This protein binds this small molecule.
Small molecule (SMILES): CC(=O)N[C@H]1[C@H](O[C@H]2[C@H](O)[C@@H](NC(C)=O)CO[C@@H]2CO)O[C@H](CO)[C@@H](O)[C@@H]1O

Binding-site contacts:
Ligand atom C5 contacts residue PHE208 of chain 1.X at 4.4 Å (hydrophobic).
Ligand atom C7 contacts residue SER251 of chain 1.X at 3.1 Å.
Ligand atom O6 contacts residue PHE208 of chain 1.X at 4.0 Å.
Ligand atom C8 contacts residue SER251 of chain 1.X at 3.4 Å.
Ligand atom O6 contacts residue ASP211 of chain 1.X at 3.9 Å.
Ligand atom O5 contacts residue ASN252 of chain 1.X at 2.4 Å (h-bond).
Ligand atom O6 contacts residue SER207 of chain 1.X at 3.8 Å.
Ligand atom C1 contacts residue ASN252 of chain 1.X at 1.4 Å.
Ligand atom C7 contacts residue ARG205 of chain 1.X at 4.4 Å.
Ligand atom N2 contacts residue ASN252 of chain 1.X at 3.0 Å (h-bond).
Ligand atom C2 contacts residue ASN252 of chain 1.X at 2.5 Å.
Ligand atom O5 contacts residue PHE208 of chain 1.X at 3.5 Å.
Ligand atom O7 contacts residue SER251 of chain 1.X at 2.5 Å (h-bond).
Ligand atom C5 contacts residue ASN252 of chain 1.X at 3.7 Å.
Ligand atom N2 contacts residue ARG205 of chain 1.X at 4.0 Å.
Ligand atom C1 contacts residue PHE208 of chain 1.X at 4.4 Å (hydrophobic).
Ligand atom N2 contacts residue SER251 of chain 1.X at 4.1 Å.
Ligand atom C6 contacts residue PHE208 of chain 1.X at 4.0 Å (hydrophobic).
Ligand atom C7 contacts residue ASN252 of chain 1.X at 4.0 Å.
Ligand atom C3 contacts residue ASN252 of chain 1.X at 3.8 Å.
Ligand atom C4 contacts residue ASN252 of chain 1.X at 4.3 Å.
Ligand atom C8 contacts residue ARG205 of chain 1.X at 3.7 Å.

Sequence of chain 1.X:
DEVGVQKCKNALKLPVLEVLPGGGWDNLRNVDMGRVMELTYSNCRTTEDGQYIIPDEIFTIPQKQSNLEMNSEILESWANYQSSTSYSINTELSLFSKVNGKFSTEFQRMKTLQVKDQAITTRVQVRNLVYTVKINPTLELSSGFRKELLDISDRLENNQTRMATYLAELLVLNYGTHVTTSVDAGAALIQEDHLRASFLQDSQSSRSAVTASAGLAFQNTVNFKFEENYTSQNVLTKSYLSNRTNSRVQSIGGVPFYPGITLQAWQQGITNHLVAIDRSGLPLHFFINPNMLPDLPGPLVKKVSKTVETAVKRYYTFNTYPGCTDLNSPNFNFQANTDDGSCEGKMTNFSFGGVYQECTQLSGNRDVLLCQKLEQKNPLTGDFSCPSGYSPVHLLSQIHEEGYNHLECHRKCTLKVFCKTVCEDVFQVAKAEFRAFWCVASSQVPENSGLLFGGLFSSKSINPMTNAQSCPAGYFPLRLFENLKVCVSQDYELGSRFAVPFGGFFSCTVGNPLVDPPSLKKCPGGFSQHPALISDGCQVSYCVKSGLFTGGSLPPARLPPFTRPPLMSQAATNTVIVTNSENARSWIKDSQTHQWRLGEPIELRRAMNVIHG